This small molecule binds to this protein.
Small molecule (SMILES): Nc1nc2c(c(=O)[nH]1)N[C@@H](/C(S)=C(/S)[C@H](O)CO[P](=O)(O)O[P](=O)(O)OC[C@H]1O[C@@H](n3cnc4c(=O)[nH]c(N)nc43)[C@H](O)[C@@H]1O)C=N2

Sequence of chain 1.A:
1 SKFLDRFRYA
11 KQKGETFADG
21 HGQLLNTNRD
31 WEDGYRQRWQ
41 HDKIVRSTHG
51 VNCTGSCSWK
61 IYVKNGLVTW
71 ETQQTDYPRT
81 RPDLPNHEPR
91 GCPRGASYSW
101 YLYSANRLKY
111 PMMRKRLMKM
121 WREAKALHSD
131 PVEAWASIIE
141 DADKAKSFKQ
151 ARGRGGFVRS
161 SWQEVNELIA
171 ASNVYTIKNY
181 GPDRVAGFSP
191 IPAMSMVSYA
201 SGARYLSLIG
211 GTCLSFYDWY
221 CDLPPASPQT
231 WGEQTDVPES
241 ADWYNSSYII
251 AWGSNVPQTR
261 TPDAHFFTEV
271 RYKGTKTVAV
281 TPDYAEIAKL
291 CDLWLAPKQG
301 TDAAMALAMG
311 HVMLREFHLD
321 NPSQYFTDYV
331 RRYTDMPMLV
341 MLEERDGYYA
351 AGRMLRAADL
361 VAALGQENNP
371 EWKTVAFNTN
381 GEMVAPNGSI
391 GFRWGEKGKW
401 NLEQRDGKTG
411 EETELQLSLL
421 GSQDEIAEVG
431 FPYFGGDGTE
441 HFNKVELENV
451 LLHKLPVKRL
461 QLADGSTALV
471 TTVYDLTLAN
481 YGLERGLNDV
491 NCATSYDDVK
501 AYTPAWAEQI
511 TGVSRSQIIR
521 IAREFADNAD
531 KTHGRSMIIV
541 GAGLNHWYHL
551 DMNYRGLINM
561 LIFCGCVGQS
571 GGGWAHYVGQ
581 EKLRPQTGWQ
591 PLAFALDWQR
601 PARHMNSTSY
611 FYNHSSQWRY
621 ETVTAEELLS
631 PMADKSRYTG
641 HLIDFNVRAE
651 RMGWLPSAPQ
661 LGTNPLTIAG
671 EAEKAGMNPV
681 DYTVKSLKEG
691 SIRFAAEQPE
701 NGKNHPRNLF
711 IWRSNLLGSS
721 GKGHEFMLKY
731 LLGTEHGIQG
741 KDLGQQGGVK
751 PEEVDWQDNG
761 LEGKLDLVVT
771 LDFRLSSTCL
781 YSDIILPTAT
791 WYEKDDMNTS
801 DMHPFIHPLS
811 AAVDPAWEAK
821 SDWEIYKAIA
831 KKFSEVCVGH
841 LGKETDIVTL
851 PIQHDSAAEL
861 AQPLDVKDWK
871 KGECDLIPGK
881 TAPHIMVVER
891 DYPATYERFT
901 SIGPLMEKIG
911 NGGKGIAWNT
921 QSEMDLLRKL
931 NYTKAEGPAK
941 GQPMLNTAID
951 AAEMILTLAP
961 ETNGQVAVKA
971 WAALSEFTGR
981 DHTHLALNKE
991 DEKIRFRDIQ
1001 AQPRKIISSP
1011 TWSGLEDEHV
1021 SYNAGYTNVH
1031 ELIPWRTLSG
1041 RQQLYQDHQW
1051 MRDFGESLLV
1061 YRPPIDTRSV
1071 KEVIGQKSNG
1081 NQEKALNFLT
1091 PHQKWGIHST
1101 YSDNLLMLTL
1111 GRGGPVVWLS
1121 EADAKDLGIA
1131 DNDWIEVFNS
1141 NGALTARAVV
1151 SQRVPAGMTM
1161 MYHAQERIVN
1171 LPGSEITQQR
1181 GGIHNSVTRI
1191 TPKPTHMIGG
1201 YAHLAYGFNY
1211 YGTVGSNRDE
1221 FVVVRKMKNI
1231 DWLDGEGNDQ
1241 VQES

Binding-site contacts:
Ligand atom N17 contacts residue ASN1217 of chain 1.A at 3.2 Å (h-bond).
Ligand atom N2 contacts residue ASP822 of chain 1.A at 2.9 Å (salt-bridge).
Ligand atom O2' contacts residue ASP772 of chain 1.A at 2.6 Å (salt-bridge).
Ligand atom O4' contacts residue SER714 of chain 1.A at 3.1 Å (h-bond).
Ligand atom S12 contacts residue ASN52 of chain 1.A at 3.1 Å (h-bond).
Ligand atom O14 contacts residue ARG1218 of chain 1.A at 2.9 Å (salt-bridge).
Ligand atom N8 contacts residue LYS722 of chain 1.A at 3.2 Å.
Ligand atom N3 contacts residue ARG713 of chain 1.A at 3.2 Å (salt-bridge).
Ligand atom O2B contacts residue ASN715 of chain 1.A at 2.9 Å (h-bond).
Ligand atom N17 contacts residue THR1090 of chain 1.A at 2.5 Å (h-bond).
Ligand atom N16 contacts residue THR1090 of chain 1.A at 3.1 Å (h-bond).
Ligand atom S12 contacts residue 6MO1 of chain 1.F at 2.4 Å.
Ligand atom S13 contacts residue ASP222 of chain 1.A at 3.0 Å (salt-bridge).
Ligand atom N2 contacts residue LEU771 of chain 1.A at 2.9 Å (h-bond).
Ligand atom S12 contacts residue MGD1 of chain 1.E at 2.9 Å (h-bond).
Ligand atom N15 contacts residue HIS1163 of chain 1.A at 3.1 Å (h-bond).
Ligand atom O11 contacts residue SER719 of chain 1.A at 3.1 Å (h-bond).
Ligand atom O3' contacts residue ASP772 of chain 1.A at 2.7 Å (salt-bridge).
Ligand atom C16 contacts residue HIS1163 of chain 1.A at 3.0 Å.
Ligand atom N1 contacts residue ASP822 of chain 1.A at 2.7 Å (salt-bridge).
Ligand atom O2A contacts residue THR1100 of chain 1.A at 2.6 Å (h-bond).
Ligand atom O6 contacts residue LYS794 of chain 1.A at 2.7 Å (salt-bridge).
Ligand atom O1B contacts residue TYR220 of chain 1.A at 2.6 Å (h-bond).
Ligand atom O14 contacts residue HIS1092 of chain 1.A at 3.0 Å (h-bond).
Ligand atom N7 contacts residue TRP791 of chain 1.A at 2.7 Å (h-bond).
Ligand atom C17 contacts residue THR1090 of chain 1.A at 3.2 Å.
Ligand atom S13 contacts residue 6MO1 of chain 1.F at 2.4 Å.
Ligand atom O14 contacts residue THR1090 of chain 1.A at 3.2 Å (h-bond).
Ligand atom S13 contacts residue MGD1 of chain 1.E at 3.1 Å (h-bond).
Ligand atom O4' contacts residue ARG713 of chain 1.A at 3.2 Å.
Ligand atom C1' contacts residue ASP772 of chain 1.A at 3.2 Å.
Ligand atom O2' contacts residue ARG774 of chain 1.A at 2.8 Å (salt-bridge).
Ligand atom O14 contacts residue HIS546 of chain 1.A at 3.2 Å (h-bond).
Ligand atom O1A contacts residue SER719 of chain 1.A at 3.1 Å.
Ligand atom O3' contacts residue ARG774 of chain 1.A at 3.0 Å (salt-bridge).
Ligand atom O11 contacts residue HIS1163 of chain 1.A at 2.9 Å.
Ligand atom S12 contacts residue HIS1098 of chain 1.A at 2.9 Å.
Ligand atom N18 contacts residue ASN1185 of chain 1.A at 3.2 Å (h-bond).
Ligand atom O1A contacts residue SER1099 of chain 1.A at 2.7 Å (h-bond).
Ligand atom N16 contacts residue ASN1185 of chain 1.A at 3.1 Å (h-bond).